Binding-site contacts:
Ligand atom O contacts residue ASN321 of chain 1.A at 2.8 Å (h-bond).
Ligand atom C contacts residue GLU202 of chain 1.A at 3.5 Å.
Ligand atom OD2 contacts residue HIS199 of chain 1.A at 3.5 Å (h-bond).
Ligand atom O contacts residue ARG238 of chain 1.A at 3.3 Å (salt-bridge).
Ligand atom NE2 contacts residue TYR103 of chain 1.A at 2.9 Å (h-bond).
Ligand atom NZ contacts residue LYS304 of chain 1.A at 3.0 Å (salt-bridge).
Ligand atom CB contacts residue GLU202 of chain 1.A at 3.4 Å.
Ligand atom N contacts residue GLU202 of chain 1.A at 3.2 Å (salt-bridge).
Ligand atom CG1 contacts residue TRP296 of chain 1.A at 3.6 Å (hydrophobic).
Ligand atom OD2 contacts residue TYR102 of chain 1.A at 3.3 Å.
Ligand atom OE1 contacts residue GLU105 of chain 1.A at 3.2 Å (salt-bridge).
Ligand atom CG1 contacts residue TYR308 of chain 1.A at 3.6 Å (hydrophobic).
Ligand atom CB contacts residue TYR276 of chain 1.A at 3.2 Å (hydrophobic).
Ligand atom O contacts residue GLU202 of chain 1.A at 2.8 Å (salt-bridge).
Ligand atom CA contacts residue TYR102 of chain 1.A at 3.4 Å (hydrophobic).
Ligand atom CD2 contacts residue GLN314 of chain 1.A at 3.6 Å.
Ligand atom N contacts residue TYR102 of chain 1.A at 3.6 Å.
Ligand atom N contacts residue TYR102 of chain 1.A at 3.4 Å (h-bond).
Ligand atom O contacts residue TYR102 of chain 1.A at 3.3 Å (h-bond).
Ligand atom O contacts residue ILE318 of chain 1.A at 3.4 Å.
Ligand atom NZ contacts residue THR183 of chain 1.A at 3.3 Å (h-bond).
Ligand atom CG contacts residue HIS239 of chain 1.A at 3.5 Å.
Ligand atom OD1 contacts residue ARG238 of chain 1.A at 2.9 Å (salt-bridge).
Ligand atom CE contacts residue SER184 of chain 1.A at 3.3 Å.
Ligand atom NZ contacts residue PRO303 of chain 1.A at 2.9 Å (h-bond).
Ligand atom C contacts residue TYR102 of chain 1.A at 3.3 Å (hydrophobic).
Ligand atom OE1 contacts residue ASP104 of chain 1.A at 3.5 Å (salt-bridge).
Ligand atom NE2 contacts residue TYR102 of chain 1.A at 3.6 Å.
Ligand atom NE2 contacts residue GLU105 of chain 1.A at 3.2 Å (salt-bridge).
Ligand atom OD1 contacts residue HIS239 of chain 1.A at 3.3 Å (h-bond).
Ligand atom O contacts residue GLU202 of chain 1.A at 3.5 Å (salt-bridge).
Ligand atom C contacts residue ASN321 of chain 1.A at 3.2 Å.
Ligand atom O contacts residue GLN203 of chain 1.A at 2.9 Å (h-bond).
Ligand atom OD2 contacts residue HIS239 of chain 1.A at 2.9 Å.
Ligand atom O contacts residue ASN321 of chain 1.A at 2.6 Å (h-bond).
Ligand atom N contacts residue GLU202 of chain 1.A at 3.4 Å (salt-bridge).
Ligand atom C contacts residue ARG238 of chain 1.A at 3.3 Å.
Ligand atom CD contacts residue GLU105 of chain 1.A at 3.5 Å.
Ligand atom N contacts residue ASP201 of chain 1.A at 3.5 Å (salt-bridge).
Ligand atom NZ contacts residue GLN203 of chain 1.A at 3.3 Å (h-bond).

Sequence of chain 1.A:
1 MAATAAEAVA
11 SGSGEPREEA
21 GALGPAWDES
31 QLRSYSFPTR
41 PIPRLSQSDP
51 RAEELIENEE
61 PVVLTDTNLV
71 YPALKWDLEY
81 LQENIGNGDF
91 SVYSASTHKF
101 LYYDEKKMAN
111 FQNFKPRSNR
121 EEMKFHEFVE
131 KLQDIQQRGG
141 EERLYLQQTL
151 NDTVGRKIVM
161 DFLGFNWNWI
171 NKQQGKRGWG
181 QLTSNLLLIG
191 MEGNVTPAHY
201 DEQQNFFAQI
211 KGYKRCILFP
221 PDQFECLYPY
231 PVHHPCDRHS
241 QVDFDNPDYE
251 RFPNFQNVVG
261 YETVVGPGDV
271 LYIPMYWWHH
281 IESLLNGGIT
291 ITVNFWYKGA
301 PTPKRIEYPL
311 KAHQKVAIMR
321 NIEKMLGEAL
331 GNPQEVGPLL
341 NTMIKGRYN

The small molecule below binds the protein below.
Small molecule (SMILES): CC(C)C[C@H](NC(=O)[C@H](CC(C)C)NC(=O)[C@H](CC(C)C)NC(=O)[C@H](CCCCN)NC(=O)[C@@H](NC(=O)[C@@H](NC(=O)[C@@H](N)CCC(=O)O)C(C)C)C(C)C)C(=O)N[C@@H](CCC(=O)O)C(=O)N[C@@H](CC1=NC=NC1)C(=O)NCC(=O)N[C@@H](C)C(=O)N[C@@H](CC(=O)O)C(=O)N[C@H](C(=O)N[C@@H](CC(=O)O)C(=O)N[C@@H](C)C(=O)N[C@@H](CCC(N)=O)C(=O)N[C@@H](CC(=O)O)C(=O)N[C@H](C=O)CCCCN)C(C)C

Sequence of chain 2.A:
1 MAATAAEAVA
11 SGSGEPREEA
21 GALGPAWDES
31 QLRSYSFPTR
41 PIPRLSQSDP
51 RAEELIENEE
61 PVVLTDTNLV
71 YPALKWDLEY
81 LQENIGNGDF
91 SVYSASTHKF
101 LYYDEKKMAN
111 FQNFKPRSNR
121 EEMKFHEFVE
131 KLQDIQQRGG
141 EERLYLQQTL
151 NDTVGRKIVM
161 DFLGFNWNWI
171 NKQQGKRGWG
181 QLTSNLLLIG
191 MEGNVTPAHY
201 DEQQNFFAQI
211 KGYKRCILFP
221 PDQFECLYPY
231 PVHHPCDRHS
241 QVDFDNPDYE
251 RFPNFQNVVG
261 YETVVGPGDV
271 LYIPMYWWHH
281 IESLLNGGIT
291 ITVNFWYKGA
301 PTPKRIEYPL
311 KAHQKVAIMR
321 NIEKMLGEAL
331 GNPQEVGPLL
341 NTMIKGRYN